This protein binds this small molecule.
Small molecule (SMILES): O=C(O)c1cnn(-c2ccccc2)c1OCCCc1c[nH]c2ccccc12

Binding-site contacts:
Ligand atom C16 contacts residue SER128 of chain 1.C at 3.4 Å.
Ligand atom C01 contacts residue GLY89 of chain 1.C at 3.4 Å.
Ligand atom C22 contacts residue GLY17 of chain 1.C at 3.5 Å.
Ligand atom O13 contacts residue ARG91 of chain 1.C at 3.0 Å (salt-bridge).
Ligand atom C21 contacts residue ARG91 of chain 1.C at 3.7 Å.
Ligand atom N17 contacts residue THR15 of chain 1.C at 2.8 Å (h-bond).
Ligand atom C24 contacts residue HIS18 of chain 1.C at 3.5 Å.
Ligand atom C01 contacts residue VAL21 of chain 1.C at 3.7 Å (hydrophobic).
Ligand atom N18 contacts residue HIS18 of chain 1.C at 3.7 Å.
Ligand atom C06 contacts residue CYS7 of chain 1.C at 3.6 Å (hydrophobic).
Ligand atom C25 contacts residue SER128 of chain 1.C at 3.6 Å.
Ligand atom C16 contacts residue THR15 of chain 1.C at 3.5 Å.
Ligand atom N07 contacts residue PRO8 of chain 1.C at 2.8 Å (h-bond).
Ligand atom N18 contacts residue VAL126 of chain 1.C at 3.6 Å (h-bond).
Ligand atom C23 contacts residue GLY17 of chain 1.C at 3.2 Å.
Ligand atom C02 contacts residue GLY89 of chain 1.C at 3.2 Å.
Ligand atom N17 contacts residue HIS18 of chain 1.C at 3.4 Å.
Ligand atom C16 contacts residue HIS18 of chain 1.C at 3.2 Å.
Ligand atom C24 contacts residue GLY17 of chain 1.C at 3.5 Å.
Ligand atom C21 contacts residue TYR123 of chain 1.C at 3.2 Å (hydrophobic).
Ligand atom C21 contacts residue THR119 of chain 1.C at 3.2 Å.
Ligand atom C21 contacts residue GLY17 of chain 1.C at 3.6 Å.
Ligand atom C16 contacts residue SER127 of chain 1.C at 3.6 Å.
Ligand atom C15 contacts residue SER127 of chain 1.C at 3.6 Å.
Ligand atom O26 contacts residue SER128 of chain 1.C at 2.8 Å (h-bond).
Ligand atom C14 contacts residue HIS18 of chain 1.C at 3.7 Å.
Ligand atom C20 contacts residue ARG91 of chain 1.C at 3.5 Å.
Ligand atom C14 contacts residue VAL126 of chain 1.C at 3.7 Å (hydrophobic).
Ligand atom C14 contacts residue ARG91 of chain 1.C at 3.4 Å.
Ligand atom O27 contacts residue ARG91 of chain 1.C at 3.5 Å (salt-bridge).
Ligand atom O26 contacts residue SER127 of chain 1.C at 3.7 Å.
Ligand atom C15 contacts residue HIS18 of chain 1.C at 3.5 Å.
Ligand atom C05 contacts residue CYS7 of chain 1.C at 3.5 Å (hydrophobic).
Ligand atom C04 contacts residue PRO8 of chain 1.C at 3.6 Å (hydrophobic).
Ligand atom C22 contacts residue THR119 of chain 1.C at 3.2 Å.
Ligand atom C10 contacts residue GLY89 of chain 1.C at 3.4 Å.
Ligand atom C20 contacts residue TYR123 of chain 1.C at 3.6 Å (hydrophobic).
Ligand atom N18 contacts residue THR15 of chain 1.C at 3.7 Å.
Ligand atom C05 contacts residue PRO8 of chain 1.C at 3.7 Å (hydrophobic).
Ligand atom C20 contacts residue VAL126 of chain 1.C at 3.4 Å (hydrophobic).

Sequence of chain 1.C:
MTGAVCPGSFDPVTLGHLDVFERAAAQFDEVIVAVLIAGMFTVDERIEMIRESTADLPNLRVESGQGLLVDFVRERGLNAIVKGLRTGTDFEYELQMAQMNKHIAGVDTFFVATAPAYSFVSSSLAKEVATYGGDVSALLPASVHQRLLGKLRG